Sequence of chain 43.C:
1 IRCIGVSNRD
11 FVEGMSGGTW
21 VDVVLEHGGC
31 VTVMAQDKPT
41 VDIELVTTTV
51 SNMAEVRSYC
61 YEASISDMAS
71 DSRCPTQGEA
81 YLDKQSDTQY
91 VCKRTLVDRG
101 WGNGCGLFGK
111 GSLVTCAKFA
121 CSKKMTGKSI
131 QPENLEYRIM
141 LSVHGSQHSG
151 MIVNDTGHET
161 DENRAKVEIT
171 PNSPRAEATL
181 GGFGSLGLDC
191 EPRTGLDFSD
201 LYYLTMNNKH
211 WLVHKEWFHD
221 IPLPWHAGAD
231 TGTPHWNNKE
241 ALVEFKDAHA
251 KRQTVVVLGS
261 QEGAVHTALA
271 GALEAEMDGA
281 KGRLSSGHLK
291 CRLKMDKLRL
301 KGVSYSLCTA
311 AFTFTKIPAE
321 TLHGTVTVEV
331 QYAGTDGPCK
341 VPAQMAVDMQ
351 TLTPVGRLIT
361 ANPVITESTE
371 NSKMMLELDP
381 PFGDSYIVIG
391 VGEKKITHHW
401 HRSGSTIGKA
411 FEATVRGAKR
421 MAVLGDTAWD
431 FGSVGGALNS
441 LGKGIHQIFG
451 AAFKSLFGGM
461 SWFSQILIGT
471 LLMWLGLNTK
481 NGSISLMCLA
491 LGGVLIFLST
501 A

Binding-site contacts:
Ligand atom C2 contacts residue THR156 of chain 43.C at 4.2 Å.
Ligand atom N2 contacts residue THR156 of chain 43.C at 3.6 Å (h-bond).
Ligand atom C8 contacts residue THR156 of chain 43.C at 4.0 Å.
Ligand atom O6 contacts residue MET151 of chain 43.C at 3.4 Å.
Ligand atom O7 contacts residue ASN154 of chain 43.C at 2.6 Å (h-bond).
Ligand atom C2 contacts residue ASN154 of chain 43.C at 3.5 Å.
Ligand atom O5 contacts residue ASN154 of chain 43.C at 4.0 Å.
Ligand atom C7 contacts residue THR156 of chain 43.C at 3.9 Å.
Ligand atom C8 contacts residue ASN154 of chain 43.C at 3.6 Å.
Ligand atom C6 contacts residue MET151 of chain 43.C at 4.5 Å (hydrophobic).
Ligand atom N2 contacts residue ASN154 of chain 43.C at 3.8 Å.
Ligand atom C7 contacts residue ASN154 of chain 43.C at 3.3 Å.
Ligand atom C1 contacts residue THR156 of chain 43.C at 3.6 Å.
Ligand atom C1 contacts residue ASN154 of chain 43.C at 3.4 Å.

The small molecule below binds the protein below.
Small molecule (SMILES): CC(=O)N[C@H]1[C@H](O[C@H]2[C@H](O)[C@@H](NC(C)=O)CO[C@@H]2CO)O[C@H](CO)[C@@H](O)[C@@H]1O